Binding-site contacts:
Ligand atom C contacts residue ASN81 of chain 1.A at 4.1 Å.
Ligand atom C3 contacts residue ASP79 of chain 1.A at 3.5 Å.
Ligand atom N1 contacts residue ASN81 of chain 1.A at 3.8 Å.
Ligand atom N contacts residue ARG80 of chain 1.A at 3.5 Å.
Ligand atom C3 contacts residue ARG80 of chain 1.A at 4.1 Å.
Ligand atom C contacts residue ARG80 of chain 1.A at 3.5 Å.
Ligand atom N contacts residue ASP79 of chain 1.A at 2.9 Å (salt-bridge).
Ligand atom N2 contacts residue ARG80 of chain 1.A at 3.5 Å (salt-bridge).
Ligand atom N contacts residue ASN81 of chain 1.A at 3.8 Å.
Ligand atom C contacts residue ASP79 of chain 1.A at 3.7 Å.
Ligand atom N2 contacts residue ASP79 of chain 1.A at 2.9 Å (salt-bridge).
Ligand atom N1 contacts residue ARG80 of chain 1.A at 4.2 Å.

Sequence of chain 1.A:
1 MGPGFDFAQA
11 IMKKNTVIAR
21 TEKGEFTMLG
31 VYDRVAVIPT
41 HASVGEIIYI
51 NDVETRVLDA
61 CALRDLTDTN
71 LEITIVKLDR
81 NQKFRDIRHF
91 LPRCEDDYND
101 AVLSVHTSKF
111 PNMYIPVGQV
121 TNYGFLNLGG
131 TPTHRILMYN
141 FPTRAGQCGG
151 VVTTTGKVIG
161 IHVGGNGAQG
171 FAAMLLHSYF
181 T

The small molecule below binds the protein below.
Small molecule (SMILES): NC1=NCCCN1